A small-molecule ligand and the protein it binds are described below.
Small molecule (SMILES): CC(=O)N[C@H]1NC[C@H](CO)[C@H](O)[C@@H]1O

Sequence of chain 2.B:
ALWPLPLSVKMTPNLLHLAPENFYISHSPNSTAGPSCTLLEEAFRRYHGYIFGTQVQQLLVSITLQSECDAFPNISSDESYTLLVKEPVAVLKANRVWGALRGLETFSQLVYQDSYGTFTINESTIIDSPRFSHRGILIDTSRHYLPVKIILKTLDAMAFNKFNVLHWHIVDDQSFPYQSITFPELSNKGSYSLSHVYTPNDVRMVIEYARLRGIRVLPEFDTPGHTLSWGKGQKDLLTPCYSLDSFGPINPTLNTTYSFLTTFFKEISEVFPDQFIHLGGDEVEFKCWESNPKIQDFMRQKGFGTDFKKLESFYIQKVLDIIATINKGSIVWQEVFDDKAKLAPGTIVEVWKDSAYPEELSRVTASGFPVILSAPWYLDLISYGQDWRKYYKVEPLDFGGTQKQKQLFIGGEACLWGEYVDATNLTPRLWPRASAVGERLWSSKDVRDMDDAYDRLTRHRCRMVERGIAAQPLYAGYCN

Sequence of chain 1.B:
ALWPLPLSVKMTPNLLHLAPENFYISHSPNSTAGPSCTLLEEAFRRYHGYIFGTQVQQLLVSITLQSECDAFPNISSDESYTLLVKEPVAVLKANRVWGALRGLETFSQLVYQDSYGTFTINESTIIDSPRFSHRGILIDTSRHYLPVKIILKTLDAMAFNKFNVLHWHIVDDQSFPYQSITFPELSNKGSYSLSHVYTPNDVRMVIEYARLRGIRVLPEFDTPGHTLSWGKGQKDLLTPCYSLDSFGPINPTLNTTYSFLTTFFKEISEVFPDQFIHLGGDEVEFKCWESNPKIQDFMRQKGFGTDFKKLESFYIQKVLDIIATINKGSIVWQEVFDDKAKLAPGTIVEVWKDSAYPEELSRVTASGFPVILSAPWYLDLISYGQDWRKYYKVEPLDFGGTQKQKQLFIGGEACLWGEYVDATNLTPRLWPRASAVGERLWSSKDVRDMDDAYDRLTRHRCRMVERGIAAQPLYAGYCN

Binding-site contacts:
Ligand atom C2 contacts residue GLU306 of chain 2.B at 3.2 Å.
Ligand atom C9 contacts residue GLU306 of chain 2.B at 3.7 Å.
Ligand atom C6 contacts residue ASP403 of chain 2.B at 3.2 Å.
Ligand atom C4 contacts residue GLU442 of chain 2.B at 3.6 Å.
Ligand atom O6 contacts residue TYR401 of chain 2.B at 3.9 Å.
Ligand atom C4 contacts residue TRP440 of chain 2.B at 3.6 Å (hydrophobic).
Ligand atom C6 contacts residue TRP440 of chain 2.B at 4.0 Å (hydrophobic).
Ligand atom N2 contacts residue GLU306 of chain 2.B at 3.5 Å (salt-bridge).
Ligand atom C8 contacts residue TRP440 of chain 2.B at 3.8 Å (hydrophobic).
Ligand atom O6 contacts residue TRP440 of chain 2.B at 4.2 Å.
Ligand atom C5 contacts residue TRP440 of chain 2.B at 3.7 Å (hydrophobic).
Ligand atom C6 contacts residue GLU442 of chain 2.B at 3.9 Å.
Ligand atom C7 contacts residue TYR401 of chain 2.B at 3.5 Å (hydrophobic).
Ligand atom O6 contacts residue ASP403 of chain 2.B at 2.7 Å (salt-bridge).
Ligand atom C6 contacts residue TYR407 of chain 1.B at 3.8 Å (hydrophobic).
Ligand atom C7 contacts residue TRP375 of chain 2.B at 3.9 Å (hydrophobic).
Ligand atom C3 contacts residue ARG162 of chain 2.B at 4.1 Å.
Ligand atom O7 contacts residue TRP440 of chain 2.B at 3.3 Å.
Ligand atom N2 contacts residue TRP375 of chain 2.B at 4.1 Å.
Ligand atom O4 contacts residue GLU442 of chain 2.B at 2.6 Å (salt-bridge).
Ligand atom O3 contacts residue ARG162 of chain 2.B at 3.1 Å (salt-bridge).
Ligand atom C8 contacts residue TYR401 of chain 2.B at 3.6 Å (hydrophobic).
Ligand atom O3 contacts residue TRP440 of chain 2.B at 3.4 Å.
Ligand atom C8 contacts residue TRP356 of chain 2.B at 3.4 Å (hydrophobic).
Ligand atom C3 contacts residue TRP440 of chain 2.B at 3.5 Å (hydrophobic).
Ligand atom O7 contacts residue TRP375 of chain 2.B at 3.4 Å.
Ligand atom N1 contacts residue TRP375 of chain 2.B at 3.7 Å.
Ligand atom C7 contacts residue ASP305 of chain 2.B at 3.6 Å.
Ligand atom O4 contacts residue ARG162 of chain 2.B at 3.5 Å (salt-bridge).
Ligand atom C4 contacts residue ARG162 of chain 2.B at 3.9 Å.
Ligand atom C8 contacts residue ASP305 of chain 2.B at 3.5 Å.
Ligand atom C2 contacts residue ASP305 of chain 2.B at 3.9 Å.
Ligand atom O6 contacts residue TYR407 of chain 1.B at 3.9 Å.
Ligand atom O7 contacts residue TYR401 of chain 2.B at 2.6 Å (h-bond).
Ligand atom C8 contacts residue TRP375 of chain 2.B at 3.6 Å (hydrophobic).
Ligand atom N1 contacts residue GLU306 of chain 2.B at 2.8 Å (salt-bridge).
Ligand atom C7 contacts residue TRP440 of chain 2.B at 3.6 Å (hydrophobic).
Ligand atom O3 contacts residue HIS245 of chain 2.B at 4.1 Å.
Ligand atom O6 contacts residue LEU404 of chain 2.B at 3.9 Å.
Ligand atom N2 contacts residue ASP305 of chain 2.B at 2.9 Å (salt-bridge).